A protein and the small-molecule ligand that binds it are described below.
Small molecule (SMILES): CC(=O)N[C@@H]1[C@@H](O[C@@H]2O[C@H](CO)[C@H](O)[C@H](O[C@]3(C(=O)O)C[C@H](O)[C@@H](NC(C)=O)[C@H]([C@H](O)[C@H](O)CO)O3)[C@H]2O)[C@H](O)[C@@H](CO[C@]2(C(=O)O)C[C@H](O)[C@@H](NC(C)=O)[C@H]([C@H](O)[C@H](O)CO)O2)O[C@H]1O

Sequence of chain 34.B:
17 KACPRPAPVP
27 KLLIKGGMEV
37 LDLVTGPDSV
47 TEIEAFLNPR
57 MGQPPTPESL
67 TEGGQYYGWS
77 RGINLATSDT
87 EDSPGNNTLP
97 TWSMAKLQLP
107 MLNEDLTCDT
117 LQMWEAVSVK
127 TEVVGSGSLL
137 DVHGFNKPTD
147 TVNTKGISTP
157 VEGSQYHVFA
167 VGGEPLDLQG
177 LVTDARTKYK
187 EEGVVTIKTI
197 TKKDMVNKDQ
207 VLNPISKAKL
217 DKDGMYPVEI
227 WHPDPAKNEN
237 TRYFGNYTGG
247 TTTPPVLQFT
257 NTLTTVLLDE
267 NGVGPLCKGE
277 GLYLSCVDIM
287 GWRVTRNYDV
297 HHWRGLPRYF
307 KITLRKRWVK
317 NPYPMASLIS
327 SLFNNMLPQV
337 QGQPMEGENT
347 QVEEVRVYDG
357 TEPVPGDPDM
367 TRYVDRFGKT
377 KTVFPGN

Sequence of chain 34.C:
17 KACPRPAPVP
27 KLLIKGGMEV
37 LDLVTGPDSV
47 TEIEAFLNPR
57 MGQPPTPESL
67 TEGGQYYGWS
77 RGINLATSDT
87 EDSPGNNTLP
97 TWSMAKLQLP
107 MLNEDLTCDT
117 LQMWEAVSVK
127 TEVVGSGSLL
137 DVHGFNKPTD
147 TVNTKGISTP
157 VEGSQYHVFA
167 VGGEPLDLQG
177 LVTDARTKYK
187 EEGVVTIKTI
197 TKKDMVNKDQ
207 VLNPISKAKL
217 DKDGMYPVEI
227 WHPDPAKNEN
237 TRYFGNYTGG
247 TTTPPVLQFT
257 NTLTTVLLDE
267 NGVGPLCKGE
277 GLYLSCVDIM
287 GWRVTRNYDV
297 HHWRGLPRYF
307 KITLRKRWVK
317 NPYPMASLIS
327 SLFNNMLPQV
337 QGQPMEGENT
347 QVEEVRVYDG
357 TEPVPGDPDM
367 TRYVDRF

Binding-site contacts:
Ligand atom O6 contacts residue ASN93 of chain 34.B at 3.2 Å (h-bond).
Ligand atom C4 contacts residue ARG77 of chain 34.B at 4.0 Å.
Ligand atom C5 contacts residue ASN93 of chain 34.B at 4.3 Å.
Ligand atom O4 contacts residue GLY78 of chain 34.B at 3.0 Å.
Ligand atom C5 contacts residue TYR72 of chain 34.B at 3.9 Å (hydrophobic).
Ligand atom C10 contacts residue TYR72 of chain 34.B at 4.1 Å (hydrophobic).
Ligand atom O8 contacts residue TYR72 of chain 34.B at 3.4 Å (h-bond).
Ligand atom C3 contacts residue VAL296 of chain 34.B at 3.5 Å (hydrophobic).
Ligand atom C3 contacts residue ARG77 of chain 34.B at 3.9 Å.
Ligand atom O1B contacts residue ASN80 of chain 34.B at 4.3 Å.
Ligand atom O4 contacts residue HIS298 of chain 34.B at 2.9 Å (h-bond).
Ligand atom O3 contacts residue VAL296 of chain 34.B at 4.0 Å.
Ligand atom C11 contacts residue ASP85 of chain 34.C at 4.0 Å.
Ligand atom C3 contacts residue GLY78 of chain 34.B at 4.1 Å.
Ligand atom C3 contacts residue GLY78 of chain 34.B at 3.9 Å.
Ligand atom O1B contacts residue TYR72 of chain 34.B at 4.2 Å.
Ligand atom C8 contacts residue ARG77 of chain 34.B at 4.3 Å.
Ligand atom O1A contacts residue GLY78 of chain 34.B at 4.0 Å.
Ligand atom O4 contacts residue THR291 of chain 34.B at 3.1 Å.
Ligand atom O4 contacts residue VAL296 of chain 34.B at 4.0 Å.
Ligand atom C6 contacts residue TYR72 of chain 34.B at 4.0 Å (hydrophobic).
Ligand atom C2 contacts residue GLY78 of chain 34.B at 4.1 Å.
Ligand atom O1B contacts residue ARG77 of chain 34.B at 3.1 Å (salt-bridge).
Ligand atom O8 contacts residue ARG77 of chain 34.B at 3.4 Å (salt-bridge).
Ligand atom O4 contacts residue ILE79 of chain 34.B at 3.6 Å (h-bond).
Ligand atom N5 contacts residue TYR72 of chain 34.B at 3.1 Å (h-bond).
Ligand atom C4 contacts residue HIS298 of chain 34.B at 3.4 Å.
Ligand atom C4 contacts residue TYR72 of chain 34.B at 4.1 Å (hydrophobic).
Ligand atom O4 contacts residue ASN80 of chain 34.B at 4.2 Å.
Ligand atom C3 contacts residue HIS298 of chain 34.B at 3.4 Å.
Ligand atom O3 contacts residue GLY78 of chain 34.B at 3.4 Å.
Ligand atom O1B contacts residue SER89 of chain 34.B at 4.1 Å.
Ligand atom O1A contacts residue TYR72 of chain 34.B at 3.4 Å.
Ligand atom C4 contacts residue GLY78 of chain 34.B at 3.6 Å.
Ligand atom C7 contacts residue TYR72 of chain 34.B at 4.3 Å (hydrophobic).
Ligand atom O1A contacts residue ARG77 of chain 34.B at 2.9 Å (salt-bridge).
Ligand atom C1 contacts residue TYR72 of chain 34.B at 4.1 Å (hydrophobic).
Ligand atom C6 contacts residue ASN93 of chain 34.B at 3.2 Å.
Ligand atom C11 contacts residue TYR72 of chain 34.B at 4.0 Å (hydrophobic).
Ligand atom C1 contacts residue ARG77 of chain 34.B at 3.4 Å.